Binding-site contacts:
Ligand atom C36 contacts residue HIS227 of chain 1.E at 3.3 Å.
Ligand atom C07 contacts residue HIS227 of chain 1.E at 3.3 Å.
Ligand atom C05 contacts residue HIS227 of chain 1.E at 3.7 Å.
Ligand atom O13 contacts residue PRO358 of chain 1.E at 2.9 Å.
Ligand atom C40 contacts residue ARG318 of chain 1.E at 3.4 Å.
Ligand atom C29 contacts residue PRO358 of chain 1.E at 3.7 Å (hydrophobic).
Ligand atom C32 contacts residue VAL23 of chain 1.E at 3.6 Å (hydrophobic).
Ligand atom C16 contacts residue LEU361 of chain 1.E at 3.3 Å (hydrophobic).
Ligand atom C41 contacts residue SER234 of chain 1.E at 3.2 Å.
Ligand atom C38 contacts residue PRO358 of chain 1.E at 3.6 Å (hydrophobic).
Ligand atom C41 contacts residue VAL23 of chain 1.E at 2.8 Å (hydrophobic).
Ligand atom C40 contacts residue ALA231 of chain 1.E at 3.5 Å (hydrophobic).
Ligand atom O05 contacts residue LEU361 of chain 1.E at 3.6 Å.
Ligand atom C06 contacts residue HIS227 of chain 1.E at 3.1 Å.
Ligand atom C14 contacts residue LEU215 of chain 1.E at 3.7 Å (hydrophobic).
Ligand atom C39 contacts residue ALA231 of chain 1.E at 3.2 Å (hydrophobic).
Ligand atom O06 contacts residue PRO272 of chain 1.E at 3.6 Å.
Ligand atom O12 contacts residue GLY360 of chain 1.E at 3.6 Å (h-bond).
Ligand atom C37 contacts residue PRO358 of chain 1.E at 3.5 Å (hydrophobic).
Ligand atom O14 contacts residue HIS227 of chain 1.E at 3.2 Å (h-bond).
Ligand atom O06 contacts residue THR274 of chain 1.E at 3.2 Å (h-bond).
Ligand atom C28 contacts residue PRO358 of chain 1.E at 3.0 Å (hydrophobic).
Ligand atom O12 contacts residue ARG359 of chain 1.E at 2.9 Å (salt-bridge).
Ligand atom C30 contacts residue VAL23 of chain 1.E at 3.7 Å (hydrophobic).
Ligand atom C39 contacts residue ARG318 of chain 1.E at 3.7 Å.
Ligand atom C08 contacts residue LEU228 of chain 1.E at 3.3 Å (hydrophobic).
Ligand atom C17 contacts residue LEU361 of chain 1.E at 3.5 Å (hydrophobic).
Ligand atom O06 contacts residue LEU273 of chain 1.E at 3.5 Å.
Ligand atom C44 contacts residue GLY360 of chain 1.E at 3.1 Å.
Ligand atom C07 contacts residue ASP224 of chain 1.E at 3.7 Å.
Ligand atom C07 contacts residue LEU228 of chain 1.E at 3.1 Å (hydrophobic).
Ligand atom O03 contacts residue ARG276 of chain 1.E at 3.7 Å.
Ligand atom C15 contacts residue PRO272 of chain 1.E at 3.7 Å (hydrophobic).
Ligand atom C40 contacts residue SER234 of chain 1.E at 2.9 Å.
Ligand atom C42 contacts residue VAL23 of chain 1.E at 3.1 Å (hydrophobic).
Ligand atom O13 contacts residue ARG359 of chain 1.E at 2.4 Å (salt-bridge).
Ligand atom O10 contacts residue GLY360 of chain 1.E at 3.4 Å (h-bond).
Ligand atom C28 contacts residue ARG359 of chain 1.E at 3.4 Å.
Ligand atom C31 contacts residue HIS227 of chain 1.E at 3.5 Å.
Ligand atom C38 contacts residue ALA231 of chain 1.E at 3.4 Å (hydrophobic).

A protein and the small-molecule ligand that binds it are described below.
Small molecule (SMILES): CC(=O)O[C@H]1C(=O)[C@@]2(C)[C@H]([C@H](OC(=O)c3ccccc3)[C@]3(O)C[C@H](OC(=O)[C@H](O)[C@@H](NC(=O)c4ccccc4)c4ccccc4)C(C)=C1C3(C)C)[C@]1(OC(C)=O)CO[C@@H]1C[C@@H]2O

Sequence of chain 1.E:
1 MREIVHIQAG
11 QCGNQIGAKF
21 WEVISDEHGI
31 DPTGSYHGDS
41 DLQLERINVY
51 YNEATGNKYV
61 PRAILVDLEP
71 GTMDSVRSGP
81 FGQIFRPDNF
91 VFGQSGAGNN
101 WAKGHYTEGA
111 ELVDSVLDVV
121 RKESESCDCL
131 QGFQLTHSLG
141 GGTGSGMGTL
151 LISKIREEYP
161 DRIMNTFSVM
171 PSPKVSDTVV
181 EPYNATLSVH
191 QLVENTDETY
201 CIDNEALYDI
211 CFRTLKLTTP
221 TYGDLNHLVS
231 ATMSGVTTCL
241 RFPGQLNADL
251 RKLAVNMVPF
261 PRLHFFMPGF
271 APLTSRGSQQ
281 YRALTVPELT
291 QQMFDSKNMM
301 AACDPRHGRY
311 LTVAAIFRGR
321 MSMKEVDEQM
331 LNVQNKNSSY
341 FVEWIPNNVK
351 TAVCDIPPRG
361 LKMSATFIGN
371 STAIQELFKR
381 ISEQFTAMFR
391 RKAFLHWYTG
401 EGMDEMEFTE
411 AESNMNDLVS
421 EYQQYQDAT